Sequence of chain 1.D:
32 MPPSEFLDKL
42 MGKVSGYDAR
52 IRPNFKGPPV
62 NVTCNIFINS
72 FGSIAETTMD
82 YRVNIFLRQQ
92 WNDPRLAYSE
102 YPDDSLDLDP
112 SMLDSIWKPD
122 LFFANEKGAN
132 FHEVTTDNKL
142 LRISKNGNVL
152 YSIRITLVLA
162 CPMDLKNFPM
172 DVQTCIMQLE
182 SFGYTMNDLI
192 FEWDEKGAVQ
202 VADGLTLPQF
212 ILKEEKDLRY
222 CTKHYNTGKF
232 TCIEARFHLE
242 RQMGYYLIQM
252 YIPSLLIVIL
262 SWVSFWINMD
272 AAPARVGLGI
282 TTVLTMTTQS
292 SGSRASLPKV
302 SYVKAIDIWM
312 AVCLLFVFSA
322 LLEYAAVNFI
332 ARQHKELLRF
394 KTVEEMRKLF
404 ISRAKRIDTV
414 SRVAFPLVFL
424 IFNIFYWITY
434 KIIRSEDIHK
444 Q

Binding-site contacts:
Ligand atom O3 contacts residue ASN62 of chain 1.D at 3.6 Å (h-bond).
Ligand atom O6 contacts residue PRO59 of chain 1.D at 4.2 Å.
Ligand atom C3 contacts residue ASN62 of chain 1.D at 4.2 Å.
Ligand atom C6 contacts residue ASN62 of chain 1.D at 3.4 Å.
Ligand atom C2 contacts residue ASN62 of chain 1.D at 3.8 Å.
Ligand atom O6 contacts residue PRO60 of chain 1.D at 3.1 Å (h-bond).
Ligand atom O3 contacts residue ILE191 of chain 1.D at 3.7 Å.
Ligand atom C6 contacts residue PRO60 of chain 1.D at 3.9 Å (hydrophobic).
Ligand atom O5 contacts residue ASN62 of chain 1.D at 2.5 Å (h-bond).
Ligand atom C6 contacts residue PRO59 of chain 1.D at 3.7 Å (hydrophobic).
Ligand atom C1 contacts residue ASN62 of chain 1.D at 3.4 Å.
Ligand atom O6 contacts residue ASN62 of chain 1.D at 2.5 Å (h-bond).
Ligand atom O7 contacts residue PRO59 of chain 1.D at 4.0 Å.
Ligand atom C5 contacts residue ASN62 of chain 1.D at 3.5 Å.

The protein below binds the small molecule below.
Small molecule (SMILES): CC(=O)N[C@H]1CO[C@H](CO)[C@@H](O[C@@H]2O[C@H](CO)[C@@H](O)[C@H](O)[C@H]2NC=O)[C@@H]1O